Binding-site contacts:
Ligand atom C45 contacts residue PRO35 of chain 1.E at 3.2 Å (hydrophobic).
Ligand atom O35 contacts residue HIS96 of chain 1.E at 3.2 Å (h-bond).
Ligand atom C3 contacts residue GLN100 of chain 1.E at 3.8 Å.
Ligand atom C25 contacts residue CYS13 of chain 1.E at 3.5 Å (hydrophobic).
Ligand atom C3 contacts residue MET73 of chain 1.E at 3.7 Å (hydrophobic).
Ligand atom C8 contacts residue ASP70 of chain 1.E at 3.3 Å.
Ligand atom C23 contacts residue GLN62 of chain 1.E at 3.7 Å.
Ligand atom C42 contacts residue GLU63 of chain 1.E at 3.7 Å.
Ligand atom C11 contacts residue MET73 of chain 1.E at 3.8 Å (hydrophobic).
Ligand atom C29 contacts residue TYR97 of chain 1.E at 3.4 Å (hydrophobic).
Ligand atom C34 contacts residue HIS96 of chain 1.E at 3.6 Å.
Ligand atom C30 contacts residue TYR97 of chain 1.E at 3.7 Å (hydrophobic).
Ligand atom C24 contacts residue ALA60 of chain 1.E at 3.7 Å (hydrophobic).
Ligand atom N26 contacts residue CYS13 of chain 1.E at 3.4 Å (h-bond).
Ligand atom C39 contacts residue HIS96 of chain 1.E at 3.5 Å.
Ligand atom C2 contacts residue ARG69 of chain 1.E at 3.5 Å.
Ligand atom C41 contacts residue GLU63 of chain 1.E at 3.7 Å.
Ligand atom N4 contacts residue ASP70 of chain 1.E at 2.7 Å (salt-bridge).
Ligand atom N26 contacts residue ALA60 of chain 1.E at 3.7 Å.
Ligand atom C9 contacts residue VAL104 of chain 1.E at 3.6 Å (hydrophobic).
Ligand atom O44 contacts residue GDP1 of chain 1.S at 3.3 Å (h-bond).
Ligand atom C43 contacts residue ALA60 of chain 1.E at 3.7 Å (hydrophobic).
Ligand atom N33 contacts residue TYR97 of chain 1.E at 3.7 Å.
Ligand atom O15 contacts residue HIS96 of chain 1.E at 3.3 Å (h-bond).
Ligand atom C45 contacts residue CYS13 of chain 1.E at 2.9 Å (hydrophobic).
Ligand atom C10 contacts residue MET73 of chain 1.E at 3.6 Å (hydrophobic).
Ligand atom C9 contacts residue ASP70 of chain 1.E at 3.4 Å.
Ligand atom C27 contacts residue GLY11 of chain 1.E at 3.4 Å.
Ligand atom O44 contacts residue THR59 of chain 1.E at 3.6 Å.
Ligand atom C6 contacts residue ARG69 of chain 1.E at 3.5 Å.
Ligand atom C43 contacts residue CYS13 of chain 1.E at 3.3 Å (hydrophobic).
Ligand atom C27 contacts residue LYS17 of chain 1.E at 3.7 Å.
Ligand atom C32 contacts residue TYR97 of chain 1.E at 3.5 Å (hydrophobic).
Ligand atom N5 contacts residue ARG69 of chain 1.E at 3.3 Å.
Ligand atom C13 contacts residue HIS96 of chain 1.E at 3.2 Å.
Ligand atom N16 contacts residue HIS96 of chain 1.E at 2.9 Å (h-bond).
Ligand atom N31 contacts residue TYR97 of chain 1.E at 3.6 Å (h-bond).
Ligand atom O44 contacts residue LYS17 of chain 1.E at 2.8 Å (salt-bridge).
Ligand atom C25 contacts residue GLY61 of chain 1.E at 3.1 Å.
Ligand atom C46 contacts residue CYS13 of chain 1.E at 1.8 Å (hydrophobic).

This protein binds this small molecule.
Small molecule (SMILES): C=Cc1cc2c(N3CCC4(CC3)CN(C(=O)CC)C4)nc(OC3CCN(C)CC3)nc2c(OCC)c1-c1c(C)ccc2[nH]ncc12

Sequence of chain 1.E:
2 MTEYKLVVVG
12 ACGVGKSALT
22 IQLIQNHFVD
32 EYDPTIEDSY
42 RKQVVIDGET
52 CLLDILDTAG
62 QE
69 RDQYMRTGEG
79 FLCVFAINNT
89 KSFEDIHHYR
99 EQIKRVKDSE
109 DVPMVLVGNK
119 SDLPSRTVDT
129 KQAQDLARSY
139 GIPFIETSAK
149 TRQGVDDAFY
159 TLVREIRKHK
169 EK